Binding-site contacts:
Ligand atom N2 contacts residue ASN156 of chain 13.A at 2.9 Å (h-bond).
Ligand atom C7 contacts residue ASN156 of chain 13.A at 3.5 Å.
Ligand atom C4 contacts residue ASN156 of chain 13.A at 4.2 Å.
Ligand atom C8 contacts residue ASN166 of chain 13.A at 4.0 Å.
Ligand atom C3 contacts residue ASN156 of chain 13.A at 3.8 Å.
Ligand atom O7 contacts residue ASN156 of chain 13.A at 3.7 Å.
Ligand atom C2 contacts residue ASN156 of chain 13.A at 2.4 Å.
Ligand atom O5 contacts residue ASN156 of chain 13.A at 2.3 Å (h-bond).
Ligand atom C1 contacts residue ASN156 of chain 13.A at 1.4 Å.
Ligand atom C5 contacts residue ASN156 of chain 13.A at 3.6 Å.

The small molecule below binds the protein below.
Small molecule (SMILES): CC(=O)N[C@@H]1[C@@H](O)[C@H](O)[C@@H](CO)O[C@H]1O

Sequence of chain 13.A:
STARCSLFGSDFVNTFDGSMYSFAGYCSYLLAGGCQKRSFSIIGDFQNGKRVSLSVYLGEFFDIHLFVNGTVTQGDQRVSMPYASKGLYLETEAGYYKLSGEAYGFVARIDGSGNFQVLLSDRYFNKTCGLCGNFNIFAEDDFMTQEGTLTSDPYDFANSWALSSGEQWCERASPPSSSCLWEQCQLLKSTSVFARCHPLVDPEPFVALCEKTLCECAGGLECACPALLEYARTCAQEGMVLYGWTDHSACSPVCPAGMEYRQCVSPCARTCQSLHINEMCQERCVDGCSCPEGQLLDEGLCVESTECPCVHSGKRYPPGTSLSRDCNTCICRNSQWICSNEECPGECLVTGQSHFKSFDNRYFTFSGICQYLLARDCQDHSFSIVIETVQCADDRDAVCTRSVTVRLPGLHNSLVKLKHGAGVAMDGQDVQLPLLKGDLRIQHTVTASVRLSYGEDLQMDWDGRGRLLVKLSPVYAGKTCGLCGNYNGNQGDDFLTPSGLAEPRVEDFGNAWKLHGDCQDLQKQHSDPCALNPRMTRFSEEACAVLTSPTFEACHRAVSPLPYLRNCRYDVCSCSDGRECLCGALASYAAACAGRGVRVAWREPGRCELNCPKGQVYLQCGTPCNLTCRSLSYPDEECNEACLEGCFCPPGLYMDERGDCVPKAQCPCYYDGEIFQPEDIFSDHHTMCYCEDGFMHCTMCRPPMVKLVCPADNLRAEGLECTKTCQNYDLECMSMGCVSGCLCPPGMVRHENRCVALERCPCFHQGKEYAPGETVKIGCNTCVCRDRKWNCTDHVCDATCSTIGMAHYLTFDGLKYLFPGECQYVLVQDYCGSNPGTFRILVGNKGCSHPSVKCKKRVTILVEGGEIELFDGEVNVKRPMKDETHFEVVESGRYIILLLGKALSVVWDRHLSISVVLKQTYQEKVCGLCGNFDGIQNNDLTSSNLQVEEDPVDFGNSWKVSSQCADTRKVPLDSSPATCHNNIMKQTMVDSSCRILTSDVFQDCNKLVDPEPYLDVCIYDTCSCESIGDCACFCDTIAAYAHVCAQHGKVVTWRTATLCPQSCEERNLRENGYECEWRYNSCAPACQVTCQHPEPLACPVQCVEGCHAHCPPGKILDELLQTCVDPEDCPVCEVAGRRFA